Binding-site contacts:
Ligand atom C7 contacts residue ASN212 of chain 1.H at 4.0 Å.
Ligand atom C5 contacts residue ASN212 of chain 1.H at 3.7 Å.
Ligand atom O6 contacts residue ASN212 of chain 1.H at 4.3 Å.
Ligand atom C4 contacts residue ASN212 of chain 1.H at 4.2 Å.
Ligand atom C1 contacts residue ASN212 of chain 1.H at 1.4 Å.
Ligand atom C3 contacts residue ASN212 of chain 1.H at 3.8 Å.
Ligand atom N2 contacts residue ASN212 of chain 1.H at 2.9 Å (h-bond).
Ligand atom N2 contacts residue ILE211 of chain 1.H at 4.5 Å.
Ligand atom C1 contacts residue ILE211 of chain 1.H at 4.3 Å (hydrophobic).
Ligand atom C2 contacts residue ASN212 of chain 1.H at 2.5 Å.
Ligand atom O5 contacts residue ASN212 of chain 1.H at 2.4 Å (h-bond).

Sequence of chain 1.H:
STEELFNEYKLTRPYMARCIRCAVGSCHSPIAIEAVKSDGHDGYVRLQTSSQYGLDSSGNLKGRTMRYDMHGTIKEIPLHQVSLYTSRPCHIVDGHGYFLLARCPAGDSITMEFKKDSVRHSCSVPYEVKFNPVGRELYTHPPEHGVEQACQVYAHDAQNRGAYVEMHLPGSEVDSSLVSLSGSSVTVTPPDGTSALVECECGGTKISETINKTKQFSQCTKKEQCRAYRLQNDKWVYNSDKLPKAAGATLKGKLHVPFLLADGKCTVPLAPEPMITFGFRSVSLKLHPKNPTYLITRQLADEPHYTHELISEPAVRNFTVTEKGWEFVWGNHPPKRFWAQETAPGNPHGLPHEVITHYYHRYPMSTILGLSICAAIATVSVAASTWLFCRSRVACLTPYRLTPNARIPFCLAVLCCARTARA

This small molecule binds to this protein.
Small molecule (SMILES): CC(=O)N[C@@H]1[C@@H](O)[C@H](O)[C@@H](CO)O[C@H]1O